Binding-site contacts:
Ligand atom O2S contacts residue NAD1 of chain 1.L at 2.7 Å (h-bond).
Ligand atom S contacts residue NAD1 of chain 1.L at 3.4 Å (h-bond).
Ligand atom O1S contacts residue ARG245 of chain 1.D at 4.1 Å.
Ligand atom C2 contacts residue ASN193 of chain 1.D at 4.1 Å.
Ligand atom C3 contacts residue NAD1 of chain 1.L at 4.1 Å.
Ligand atom C1 contacts residue NAD1 of chain 1.L at 3.2 Å.
Ligand atom C8 contacts residue ALA192 of chain 1.D at 3.9 Å (hydrophobic).
Ligand atom C3 contacts residue ASN193 of chain 1.D at 4.0 Å.
Ligand atom N8 contacts residue NAD1 of chain 1.L at 2.8 Å (h-bond).
Ligand atom C7 contacts residue THR107 of chain 1.D at 4.3 Å.
Ligand atom S contacts residue THR191 of chain 1.D at 4.2 Å.
Ligand atom S contacts residue ASN193 of chain 1.D at 4.1 Å.
Ligand atom C6 contacts residue ALA192 of chain 1.D at 4.3 Å (hydrophobic).
Ligand atom C2 contacts residue NAD1 of chain 1.L at 3.4 Å.
Ligand atom C1 contacts residue ASN193 of chain 1.D at 3.9 Å.
Ligand atom O1S contacts residue ASN193 of chain 1.D at 3.1 Å (h-bond).
Ligand atom C5 contacts residue ALA192 of chain 1.D at 4.0 Å (hydrophobic).
Ligand atom O2S contacts residue THR191 of chain 1.D at 4.3 Å.
Ligand atom C8 contacts residue NAD1 of chain 1.L at 3.3 Å.
Ligand atom C6 contacts residue THR191 of chain 1.D at 4.1 Å.
Ligand atom C4 contacts residue NAD1 of chain 1.L at 4.0 Å.
Ligand atom C8 contacts residue ASN193 of chain 1.D at 4.0 Å.
Ligand atom C5 contacts residue ASN193 of chain 1.D at 4.0 Å.
Ligand atom F contacts residue NAD1 of chain 1.L at 3.7 Å.
Ligand atom C6 contacts residue ASN193 of chain 1.D at 4.0 Å.
Ligand atom C7 contacts residue NAD1 of chain 1.L at 3.8 Å.
Ligand atom O1S contacts residue THR191 of chain 1.D at 3.0 Å (h-bond).
Ligand atom C4 contacts residue ASN193 of chain 1.D at 4.2 Å.
Ligand atom F contacts residue ASN193 of chain 1.D at 4.4 Å.
Ligand atom C5 contacts residue NAD1 of chain 1.L at 3.3 Å.
Ligand atom N8 contacts residue ALA192 of chain 1.D at 4.3 Å.
Ligand atom C6 contacts residue NAD1 of chain 1.L at 3.6 Å.

The protein below binds the small molecule below.
Small molecule (SMILES): NCCc1ccc(S(=O)(=O)F)cc1

Sequence of chain 1.D:
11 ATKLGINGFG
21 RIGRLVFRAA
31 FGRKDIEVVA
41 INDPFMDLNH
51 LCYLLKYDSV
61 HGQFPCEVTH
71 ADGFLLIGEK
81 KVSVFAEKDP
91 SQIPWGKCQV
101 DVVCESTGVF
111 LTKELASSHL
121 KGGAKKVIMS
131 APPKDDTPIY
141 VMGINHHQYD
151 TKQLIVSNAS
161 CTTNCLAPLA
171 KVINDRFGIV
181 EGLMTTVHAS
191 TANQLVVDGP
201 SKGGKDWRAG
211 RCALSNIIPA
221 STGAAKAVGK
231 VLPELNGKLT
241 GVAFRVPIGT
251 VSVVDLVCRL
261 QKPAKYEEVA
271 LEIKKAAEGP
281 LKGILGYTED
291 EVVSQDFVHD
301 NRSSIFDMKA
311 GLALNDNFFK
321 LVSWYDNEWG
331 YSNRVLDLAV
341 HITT